Binding-site contacts:
Ligand atom OBA contacts residue HIS82 of chain 3.D at 4.3 Å.
Ligand atom OAF contacts residue HIS82 of chain 3.D at 3.2 Å (h-bond).
Ligand atom O5 contacts residue HIS82 of chain 3.H at 3.2 Å (h-bond).
Ligand atom OBE contacts residue HIS82 of chain 3.F at 2.9 Å (h-bond).
Ligand atom N2 contacts residue HIS114 of chain 3.H at 4.1 Å.
Ligand atom OBH contacts residue HIS114 of chain 3.F at 3.1 Å (h-bond).
Ligand atom OBF contacts residue HIS82 of chain 3.F at 3.9 Å.
Ligand atom C3 contacts residue HIS82 of chain 3.D at 4.3 Å.
Ligand atom OAB contacts residue HIS114 of chain 3.H at 3.3 Å.
Ligand atom OAH contacts residue HIS82 of chain 3.D at 3.1 Å (h-bond).
Ligand atom OBI contacts residue HIS82 of chain 3.F at 2.9 Å.
Ligand atom O3 contacts residue HIS114 of chain 3.D at 3.3 Å (h-bond).
Ligand atom OBC contacts residue HIS82 of chain 3.F at 3.2 Å (h-bond).
Ligand atom O1 contacts residue HIS114 of chain 3.H at 2.8 Å (h-bond).
Ligand atom C1 contacts residue HIS114 of chain 3.H at 3.5 Å.
Ligand atom OAF contacts residue HIS114 of chain 3.H at 4.1 Å.
Ligand atom OAB contacts residue ARG119 of chain 3.H at 3.5 Å.
Ligand atom O1 contacts residue HIS82 of chain 3.H at 3.6 Å.
Ligand atom O4 contacts residue ASN80 of chain 3.D at 3.1 Å (h-bond).
Ligand atom OBI contacts residue HIS114 of chain 3.F at 3.0 Å (h-bond).
Ligand atom O3 contacts residue HIS82 of chain 3.D at 3.9 Å.
Ligand atom SAG contacts residue HIS114 of chain 3.H at 4.1 Å.
Ligand atom C6 contacts residue ASN80 of chain 3.D at 3.8 Å.
Ligand atom O2 contacts residue HIS82 of chain 3.F at 4.0 Å.
Ligand atom SBB contacts residue HIS114 of chain 3.D at 4.2 Å.
Ligand atom C4 contacts residue ASN80 of chain 3.D at 4.0 Å.
Ligand atom C5 contacts residue HIS82 of chain 3.H at 4.0 Å.
Ligand atom OAH contacts residue ASN80 of chain 3.D at 3.2 Å (h-bond).
Ligand atom SAG contacts residue ASN80 of chain 3.D at 4.3 Å.
Ligand atom O4 contacts residue HIS114 of chain 3.D at 3.6 Å.
Ligand atom SBG contacts residue HIS114 of chain 3.F at 3.5 Å (h-bond).
Ligand atom OBF contacts residue HIS114 of chain 3.F at 3.9 Å.
Ligand atom O6B contacts residue ASN80 of chain 3.D at 3.0 Å (h-bond).
Ligand atom SBG contacts residue HIS82 of chain 3.F at 4.0 Å.
Ligand atom C1 contacts residue HIS82 of chain 3.H at 3.7 Å.
Ligand atom SBB contacts residue HIS82 of chain 3.F at 3.5 Å (h-bond).
Ligand atom SAG contacts residue HIS82 of chain 3.D at 3.7 Å.
Ligand atom OBA contacts residue HIS114 of chain 3.D at 3.0 Å (h-bond).
Ligand atom C2 contacts residue HIS82 of chain 3.D at 4.2 Å.
Ligand atom OBC contacts residue HIS114 of chain 3.D at 4.1 Å.

Sequence of chain 3.D:
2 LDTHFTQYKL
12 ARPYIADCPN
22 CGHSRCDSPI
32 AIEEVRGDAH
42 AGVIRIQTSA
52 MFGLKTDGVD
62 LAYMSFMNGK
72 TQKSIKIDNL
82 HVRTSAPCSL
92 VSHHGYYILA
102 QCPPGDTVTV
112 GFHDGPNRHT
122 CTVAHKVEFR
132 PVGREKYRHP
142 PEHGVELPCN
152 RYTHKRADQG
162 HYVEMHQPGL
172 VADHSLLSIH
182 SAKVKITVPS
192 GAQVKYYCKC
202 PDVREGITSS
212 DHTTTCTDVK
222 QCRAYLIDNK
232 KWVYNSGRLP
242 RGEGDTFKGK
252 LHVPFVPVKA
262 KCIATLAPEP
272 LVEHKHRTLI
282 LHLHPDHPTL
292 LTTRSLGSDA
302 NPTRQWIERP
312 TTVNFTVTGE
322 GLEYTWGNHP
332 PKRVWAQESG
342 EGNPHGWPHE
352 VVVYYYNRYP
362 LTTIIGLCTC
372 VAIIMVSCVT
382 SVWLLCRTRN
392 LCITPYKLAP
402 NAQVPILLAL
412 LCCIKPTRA

Sequence of chain 3.H:
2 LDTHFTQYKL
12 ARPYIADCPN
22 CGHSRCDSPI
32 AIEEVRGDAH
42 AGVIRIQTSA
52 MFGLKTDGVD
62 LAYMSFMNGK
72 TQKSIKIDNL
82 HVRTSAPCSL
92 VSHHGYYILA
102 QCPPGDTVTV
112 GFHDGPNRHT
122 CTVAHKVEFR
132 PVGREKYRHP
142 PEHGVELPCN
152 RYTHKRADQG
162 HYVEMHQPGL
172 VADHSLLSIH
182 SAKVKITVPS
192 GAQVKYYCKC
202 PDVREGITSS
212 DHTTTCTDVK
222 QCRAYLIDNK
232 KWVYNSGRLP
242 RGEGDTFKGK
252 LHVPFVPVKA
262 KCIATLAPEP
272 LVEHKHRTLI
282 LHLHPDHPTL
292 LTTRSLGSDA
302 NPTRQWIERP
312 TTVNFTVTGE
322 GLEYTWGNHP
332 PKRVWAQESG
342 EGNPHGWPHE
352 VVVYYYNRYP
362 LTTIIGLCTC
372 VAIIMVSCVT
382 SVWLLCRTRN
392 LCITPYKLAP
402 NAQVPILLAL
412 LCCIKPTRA

Sequence of chain 3.F:
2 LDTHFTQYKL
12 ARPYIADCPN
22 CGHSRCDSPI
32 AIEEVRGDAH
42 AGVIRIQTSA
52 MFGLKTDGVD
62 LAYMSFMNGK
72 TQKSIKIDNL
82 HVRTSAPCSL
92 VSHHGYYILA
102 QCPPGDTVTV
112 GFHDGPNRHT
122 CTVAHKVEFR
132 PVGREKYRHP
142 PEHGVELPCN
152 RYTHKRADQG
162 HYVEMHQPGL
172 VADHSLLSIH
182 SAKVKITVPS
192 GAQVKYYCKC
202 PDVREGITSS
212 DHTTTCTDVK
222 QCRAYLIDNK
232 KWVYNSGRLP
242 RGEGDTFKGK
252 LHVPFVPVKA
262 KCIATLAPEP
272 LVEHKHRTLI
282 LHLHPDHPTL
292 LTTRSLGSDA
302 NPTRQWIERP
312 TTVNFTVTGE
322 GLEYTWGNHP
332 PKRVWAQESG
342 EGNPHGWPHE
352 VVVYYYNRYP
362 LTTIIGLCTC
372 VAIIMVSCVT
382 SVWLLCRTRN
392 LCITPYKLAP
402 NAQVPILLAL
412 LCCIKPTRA

A small-molecule ligand and the protein it binds are described below.
Small molecule (SMILES): O=C(O)[C@@H]1O[C@H](O[C@H]2[C@@H](OS(=O)(=O)O)O[C@@H](O)[C@H](NS(=O)(=O)O)[C@H]2O)[C@@H](OS(=O)(=O)O)[C@H](O)[C@@H]1O